Sequence of chain 1.F:
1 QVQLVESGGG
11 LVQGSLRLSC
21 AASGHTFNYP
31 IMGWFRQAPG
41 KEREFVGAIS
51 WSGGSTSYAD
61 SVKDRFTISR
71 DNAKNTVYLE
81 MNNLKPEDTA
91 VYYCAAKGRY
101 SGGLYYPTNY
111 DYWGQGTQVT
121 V

A protein and the small-molecule ligand that binds it are described below.
Small molecule (SMILES): CC(=O)N[C@H]1[C@H](O[C@H]2[C@H](O)[C@@H](NC(C)=O)CO[C@@H]2CO)O[C@H](CO)[C@@H](O[C@@H]2O[C@H](CO[C@H]3O[C@H](CO)[C@@H](O)[C@H](O)[C@@H]3O)[C@@H](O)[C@H](O[C@H]3O[C@H](CO)[C@@H](O)[C@H](O)[C@@H]3O)[C@@H]2O)[C@@H]1O

Binding-site contacts:
Ligand atom C8 contacts residue ASP111 of chain 1.F at 3.4 Å.
Ligand atom C1 contacts residue ASN174 of chain 1.E at 1.4 Å.
Ligand atom C8 contacts residue ARG221 of chain 1.E at 3.3 Å.
Ligand atom O5 contacts residue ASN174 of chain 1.E at 2.4 Å (h-bond).
Ligand atom C3 contacts residue ASN174 of chain 1.E at 3.8 Å.
Ligand atom O3 contacts residue ARG217 of chain 1.E at 3.4 Å (salt-bridge).
Ligand atom N2 contacts residue ARG221 of chain 1.E at 3.4 Å (salt-bridge).
Ligand atom C8 contacts residue SER236 of chain 1.E at 3.9 Å.
Ligand atom O6 contacts residue ASN28 of chain 1.F at 3.6 Å.
Ligand atom C3 contacts residue SER236 of chain 1.E at 3.8 Å.
Ligand atom C2 contacts residue ASP111 of chain 1.F at 4.0 Å.
Ligand atom O7 contacts residue ASN174 of chain 1.E at 3.2 Å (h-bond).
Ligand atom C7 contacts residue ARG221 of chain 1.E at 3.4 Å.
Ligand atom C7 contacts residue ASP111 of chain 1.F at 3.7 Å.
Ligand atom C2 contacts residue ASN174 of chain 1.E at 2.5 Å.
Ligand atom O5 contacts residue VAL219 of chain 1.E at 3.7 Å.
Ligand atom O6 contacts residue TYR29 of chain 1.F at 3.0 Å.
Ligand atom O7 contacts residue VAL219 of chain 1.E at 3.9 Å.
Ligand atom O2 contacts residue THR108 of chain 1.F at 3.6 Å (h-bond).
Ligand atom C7 contacts residue ASN174 of chain 1.E at 3.2 Å.
Ligand atom C8 contacts residue ARG217 of chain 1.E at 3.9 Å.
Ligand atom N2 contacts residue TYR29 of chain 1.F at 3.9 Å.
Ligand atom O6 contacts residue ARG217 of chain 1.E at 3.5 Å (salt-bridge).
Ligand atom C1 contacts residue TYR29 of chain 1.F at 3.7 Å (hydrophobic).
Ligand atom C3 contacts residue ASP111 of chain 1.F at 3.8 Å.
Ligand atom C6 contacts residue ARG221 of chain 1.E at 3.8 Å.
Ligand atom N2 contacts residue ASN174 of chain 1.E at 3.0 Å (h-bond).
Ligand atom O3 contacts residue ASP111 of chain 1.F at 3.7 Å.
Ligand atom C6 contacts residue SER220 of chain 1.E at 3.4 Å.
Ligand atom C5 contacts residue ASN174 of chain 1.E at 3.6 Å.
Ligand atom C2 contacts residue SER236 of chain 1.E at 3.9 Å.
Ligand atom C2 contacts residue VAL219 of chain 1.E at 3.9 Å (hydrophobic).
Ligand atom O3 contacts residue ARG221 of chain 1.E at 3.2 Å (salt-bridge).
Ligand atom N2 contacts residue ASP111 of chain 1.F at 3.0 Å (salt-bridge).
Ligand atom C8 contacts residue ASN174 of chain 1.E at 3.7 Å.
Ligand atom C8 contacts residue SER101 of chain 1.F at 3.7 Å.
Ligand atom N2 contacts residue SER236 of chain 1.E at 3.1 Å (h-bond).
Ligand atom N2 contacts residue ARG217 of chain 1.E at 3.9 Å.
Ligand atom O7 contacts residue ARG221 of chain 1.E at 3.9 Å.
Ligand atom C8 contacts residue ARG238 of chain 1.E at 3.3 Å.

Sequence of chain 1.E:
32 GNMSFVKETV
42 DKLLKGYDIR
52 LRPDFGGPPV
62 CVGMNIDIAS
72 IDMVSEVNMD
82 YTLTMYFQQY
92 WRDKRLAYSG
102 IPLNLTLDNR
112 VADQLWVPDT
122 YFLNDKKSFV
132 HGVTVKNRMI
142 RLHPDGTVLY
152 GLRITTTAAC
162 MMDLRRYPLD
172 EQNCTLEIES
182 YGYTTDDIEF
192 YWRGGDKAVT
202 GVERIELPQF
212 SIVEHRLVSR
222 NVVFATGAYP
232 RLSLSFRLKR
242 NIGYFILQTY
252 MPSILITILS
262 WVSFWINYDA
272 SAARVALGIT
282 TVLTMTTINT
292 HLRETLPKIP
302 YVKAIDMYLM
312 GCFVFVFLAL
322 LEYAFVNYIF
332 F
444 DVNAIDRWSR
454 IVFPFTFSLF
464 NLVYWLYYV